Binding-site contacts:
Ligand atom OG contacts residue ARG8 of chain 1.B at 3.3 Å (salt-bridge).
Ligand atom OG1 contacts residue LEU167 of chain 1.B at 3.4 Å.
Ligand atom CG1 contacts residue LYS11 of chain 1.B at 3.7 Å.
Ligand atom OG1 contacts residue LYS12 of chain 1.B at 3.5 Å.
Ligand atom O3P contacts residue LYS11 of chain 1.B at 3.5 Å (salt-bridge).
Ligand atom O1P contacts residue LYS11 of chain 1.B at 2.5 Å (salt-bridge).
Ligand atom O2P contacts residue LYS295 of chain 1.B at 3.2 Å (salt-bridge).
Ligand atom CG2 contacts residue ARG26 of chain 1.B at 3.3 Å.
Ligand atom N contacts residue LYS11 of chain 1.B at 3.0 Å (salt-bridge).
Ligand atom N contacts residue VAL9 of chain 1.B at 3.0 Å (h-bond).
Ligand atom O contacts residue LYS11 of chain 1.B at 2.7 Å (salt-bridge).
Ligand atom CB contacts residue VAL9 of chain 1.B at 3.7 Å (hydrophobic).
Ligand atom O3P contacts residue LYS12 of chain 1.B at 2.7 Å (salt-bridge).
Ligand atom O contacts residue LYS108 of chain 1.B at 3.4 Å.
Ligand atom CD2 contacts residue ARG104 of chain 1.B at 3.5 Å.
Ligand atom O2P contacts residue ARG26 of chain 1.B at 2.6 Å (salt-bridge).
Ligand atom P contacts residue ARG8 of chain 1.B at 3.3 Å.
Ligand atom CA contacts residue VAL9 of chain 1.B at 3.3 Å (hydrophobic).
Ligand atom CA contacts residue ARG8 of chain 1.B at 3.5 Å.
Ligand atom CB contacts residue ARG8 of chain 1.B at 3.3 Å.
Ligand atom CG2 contacts residue VAL9 of chain 1.B at 3.6 Å (hydrophobic).
Ligand atom O3P contacts residue LYS108 of chain 1.B at 2.9 Å (salt-bridge).
Ligand atom O2P contacts residue ARG8 of chain 1.B at 2.6 Å (salt-bridge).
Ligand atom CD2 contacts residue THR7 of chain 1.B at 3.5 Å.
Ligand atom CD1 contacts residue LEU105 of chain 1.B at 3.6 Å (hydrophobic).
Ligand atom C contacts residue VAL9 of chain 1.B at 3.6 Å (hydrophobic).
Ligand atom CB contacts residue THR7 of chain 1.B at 3.6 Å.
Ligand atom O3P contacts residue ARG67 of chain 1.H at 3.3 Å (salt-bridge).
Ligand atom P contacts residue LYS11 of chain 1.B at 3.6 Å.
Ligand atom O contacts residue ARG8 of chain 1.B at 3.6 Å.
Ligand atom O2P contacts residue ARG67 of chain 1.H at 2.5 Å (salt-bridge).
Ligand atom O3P contacts residue ARG8 of chain 1.B at 2.7 Å (salt-bridge).
Ligand atom CD1 contacts residue LEU101 of chain 1.B at 3.7 Å (hydrophobic).
Ligand atom O1P contacts residue LYS295 of chain 1.B at 3.7 Å.
Ligand atom O contacts residue LYS12 of chain 1.B at 3.8 Å.
Ligand atom N contacts residue SER13 of chain 1.B at 3.4 Å (h-bond).
Ligand atom N contacts residue THR7 of chain 1.B at 3.4 Å (h-bond).
Ligand atom O contacts residue PHE10 of chain 1.B at 3.6 Å.
Ligand atom O contacts residue VAL9 of chain 1.B at 3.2 Å (h-bond).
Ligand atom N contacts residue ARG8 of chain 1.B at 3.6 Å.

This small molecule binds to this protein.
Small molecule (SMILES): CC(C)C[C@H](NC(=O)[C@H](CO)NC(=O)[C@@H](NC(=O)[C@H](COP(=O)(O)O)NC(=O)[C@@H](NC(=O)[C@@H](NC(=O)[C@H](CC(N)=O)NC(=O)[C@@H](N)CCC(=O)O)[C@@H](C)OP(=O)(O)O)C(C)C)[C@@H](C)OP(=O)(O)O)C(=O)NCC=O

Sequence of chain 1.B:
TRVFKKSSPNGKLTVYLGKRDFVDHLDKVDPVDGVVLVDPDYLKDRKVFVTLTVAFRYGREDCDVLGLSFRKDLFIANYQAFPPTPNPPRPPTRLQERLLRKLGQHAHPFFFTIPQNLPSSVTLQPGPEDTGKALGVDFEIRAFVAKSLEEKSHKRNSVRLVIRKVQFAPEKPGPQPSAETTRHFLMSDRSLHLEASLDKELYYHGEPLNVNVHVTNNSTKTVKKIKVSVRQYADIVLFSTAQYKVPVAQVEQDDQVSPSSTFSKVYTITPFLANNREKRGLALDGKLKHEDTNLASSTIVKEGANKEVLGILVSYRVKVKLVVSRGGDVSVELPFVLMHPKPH

Sequence of chain 1.H:
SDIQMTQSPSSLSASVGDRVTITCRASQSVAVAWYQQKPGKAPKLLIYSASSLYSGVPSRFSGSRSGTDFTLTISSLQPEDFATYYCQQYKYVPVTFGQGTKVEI